Binding-site contacts:
Ligand atom C8 contacts residue LEU134 of chain 1.Q at 3.8 Å (hydrophobic).
Ligand atom O4 contacts residue ARG100 of chain 1.G at 4.0 Å.
Ligand atom C1 contacts residue SER102 of chain 1.Q at 3.3 Å.
Ligand atom O7 contacts residue TRP103 of chain 1.Q at 4.1 Å.
Ligand atom O5 contacts residue ASN100 of chain 1.Q at 2.6 Å (h-bond).
Ligand atom O3 contacts residue ARG100 of chain 1.G at 3.3 Å (salt-bridge).
Ligand atom C6 contacts residue SER102 of chain 1.Q at 4.2 Å.
Ligand atom C2 contacts residue ASN100 of chain 1.Q at 2.2 Å.
Ligand atom C3 contacts residue ARG100 of chain 1.G at 4.4 Å.
Ligand atom O7 contacts residue ASN100 of chain 1.Q at 3.7 Å.
Ligand atom C8 contacts residue TRP103 of chain 1.Q at 4.3 Å (hydrophobic).
Ligand atom C1 contacts residue ASN100 of chain 1.Q at 1.4 Å.
Ligand atom C5 contacts residue SER102 of chain 1.Q at 4.1 Å.
Ligand atom C3 contacts residue ASN100 of chain 1.Q at 3.6 Å.
Ligand atom O5 contacts residue SER102 of chain 1.Q at 2.8 Å (h-bond).
Ligand atom N2 contacts residue ASN100 of chain 1.Q at 2.5 Å (h-bond).
Ligand atom C5 contacts residue ASN100 of chain 1.Q at 3.8 Å.
Ligand atom O7 contacts residue ILE130 of chain 1.Q at 4.2 Å.
Ligand atom C8 contacts residue ASN100 of chain 1.Q at 4.2 Å.
Ligand atom C7 contacts residue TRP103 of chain 1.Q at 4.3 Å (hydrophobic).
Ligand atom C7 contacts residue ASN100 of chain 1.Q at 3.3 Å.
Ligand atom C4 contacts residue ASN100 of chain 1.Q at 4.2 Å.

Sequence of chain 1.Q:
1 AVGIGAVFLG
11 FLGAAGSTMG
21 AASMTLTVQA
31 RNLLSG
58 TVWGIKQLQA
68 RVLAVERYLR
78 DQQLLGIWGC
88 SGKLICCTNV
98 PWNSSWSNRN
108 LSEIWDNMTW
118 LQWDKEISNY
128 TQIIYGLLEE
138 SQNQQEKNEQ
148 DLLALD

A protein and the small-molecule ligand that binds it are described below.
Small molecule (SMILES): CC(=O)N[C@H]1[C@H](O[C@H]2[C@H](O)[C@@H](NC(C)=O)CO[C@@H]2CO)O[C@H](CO)[C@@H](O[C@@H]2O[C@H](CO)[C@@H](O)[C@H](O)[C@@H]2O)[C@@H]1O

Sequence of chain 1.G:
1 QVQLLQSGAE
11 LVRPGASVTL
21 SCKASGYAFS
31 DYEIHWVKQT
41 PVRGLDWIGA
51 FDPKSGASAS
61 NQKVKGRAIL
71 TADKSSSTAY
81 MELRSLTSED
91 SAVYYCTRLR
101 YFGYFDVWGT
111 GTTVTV